Sequence of chain 1.A:
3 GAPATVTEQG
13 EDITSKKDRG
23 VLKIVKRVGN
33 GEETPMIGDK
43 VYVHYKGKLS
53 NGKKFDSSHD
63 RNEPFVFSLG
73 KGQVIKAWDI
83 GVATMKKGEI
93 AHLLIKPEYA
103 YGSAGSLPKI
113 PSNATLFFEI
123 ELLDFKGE

Binding-site contacts:
Ligand atom OBX contacts residue ALA102 of chain 1.A at 3.7 Å.
Ligand atom CAJ contacts residue TYR103 of chain 1.A at 3.5 Å (hydrophobic).
Ligand atom OBV contacts residue VAL76 of chain 1.A at 3.6 Å.
Ligand atom CBY contacts residue TYR103 of chain 1.A at 3.5 Å (hydrophobic).
Ligand atom O contacts residue ILE77 of chain 1.A at 2.9 Å (h-bond).
Ligand atom OAK contacts residue PHE120 of chain 1.A at 3.8 Å.
Ligand atom CBJ contacts residue GLN75 of chain 1.A at 3.5 Å.
Ligand atom O contacts residue VAL76 of chain 1.A at 3.4 Å.
Ligand atom OAK contacts residue TYR103 of chain 1.A at 2.7 Å (h-bond).
Ligand atom CBK contacts residue VAL76 of chain 1.A at 3.4 Å (hydrophobic).
Ligand atom CBL contacts residue VAL76 of chain 1.A at 3.8 Å (hydrophobic).
Ligand atom OCB contacts residue LYS111 of chain 1.A at 3.5 Å.
Ligand atom CAU contacts residue PHE67 of chain 1.A at 3.8 Å (hydrophobic).
Ligand atom OBX contacts residue ILE77 of chain 1.A at 3.8 Å.
Ligand atom CBL contacts residue ILE77 of chain 1.A at 3.8 Å (hydrophobic).
Ligand atom CBW contacts residue VAL76 of chain 1.A at 3.3 Å (hydrophobic).
Ligand atom CAH contacts residue ASP58 of chain 1.A at 3.8 Å.
Ligand atom C contacts residue TYR103 of chain 1.A at 3.7 Å (hydrophobic).
Ligand atom CBY contacts residue ALA102 of chain 1.A at 3.4 Å (hydrophobic).
Ligand atom CBA contacts residue TYR103 of chain 1.A at 3.2 Å (hydrophobic).
Ligand atom CBI contacts residue GLN75 of chain 1.A at 3.4 Å.
Ligand atom OAG contacts residue LYS111 of chain 1.A at 3.6 Å.
Ligand atom CAM contacts residue PHE120 of chain 1.A at 3.7 Å (hydrophobic).
Ligand atom CAE contacts residue TYR103 of chain 1.A at 3.5 Å (hydrophobic).
Ligand atom CBW contacts residue GLY74 of chain 1.A at 3.5 Å.
Ligand atom CAU contacts residue TYR47 of chain 1.A at 3.6 Å (hydrophobic).
Ligand atom CAC contacts residue LYS111 of chain 1.A at 3.8 Å.
Ligand atom CAD contacts residue LYS111 of chain 1.A at 3.7 Å.
Ligand atom CAT contacts residue PHE67 of chain 1.A at 3.6 Å (hydrophobic).
Ligand atom CCC contacts residue TYR103 of chain 1.A at 3.5 Å (hydrophobic).
Ligand atom CCA contacts residue ASP58 of chain 1.A at 3.5 Å.
Ligand atom OBV contacts residue ILE77 of chain 1.A at 3.7 Å.
Ligand atom CCA contacts residue ARG63 of chain 1.A at 3.8 Å.
Ligand atom CB contacts residue TRP80 of chain 1.A at 3.4 Å (hydrophobic).
Ligand atom CBK contacts residue ILE77 of chain 1.A at 3.7 Å (hydrophobic).
Ligand atom CBK contacts residue GLY74 of chain 1.A at 3.6 Å.
Ligand atom OAX contacts residue TYR103 of chain 1.A at 3.4 Å (h-bond).
Ligand atom CAT contacts residue TRP80 of chain 1.A at 3.6 Å (hydrophobic).
Ligand atom CAA contacts residue ASP58 of chain 1.A at 3.2 Å.
Ligand atom CBM contacts residue ILE77 of chain 1.A at 3.7 Å (hydrophobic).

The small molecule below binds the protein below.
Small molecule (SMILES): COc1ccc(CC[C@H]2OC(=O)[C@@H]3CCCCN3C(=O)[C@@H](C3CCCCC3)c3cc(OC)c(c(OC)c3)OC[C@H](O)[C@H](O)COc3cccc2c3)cc1OC